Sequence of chain 20.F:
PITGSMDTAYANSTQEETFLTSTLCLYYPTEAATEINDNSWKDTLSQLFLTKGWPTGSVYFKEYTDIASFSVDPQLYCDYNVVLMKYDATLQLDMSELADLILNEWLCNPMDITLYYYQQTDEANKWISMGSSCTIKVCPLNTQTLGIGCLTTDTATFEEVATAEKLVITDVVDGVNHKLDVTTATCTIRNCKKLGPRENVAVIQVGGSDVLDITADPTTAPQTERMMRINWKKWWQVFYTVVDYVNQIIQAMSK

This small molecule binds to this protein.
Small molecule (SMILES): CC(=O)N[C@H]1[C@H](O[C@H]2[C@H](O)[C@@H](NC(C)=O)CO[C@@H]2CO)O[C@H](CO)[C@@H](O)[C@@H]1O

Binding-site contacts:
Ligand atom N2 contacts residue ASN12 of chain 20.F at 3.8 Å.
Ligand atom C2 contacts residue ASN12 of chain 20.F at 3.2 Å.
Ligand atom O5 contacts residue ASN12 of chain 20.F at 2.7 Å (h-bond).
Ligand atom C5 contacts residue ASN12 of chain 20.F at 4.1 Å.
Ligand atom O7 contacts residue ASN12 of chain 20.F at 3.7 Å.
Ligand atom C1 contacts residue ASN12 of chain 20.F at 2.1 Å.
Ligand atom C7 contacts residue ASN12 of chain 20.F at 3.9 Å.